Sequence of chain 1.A:
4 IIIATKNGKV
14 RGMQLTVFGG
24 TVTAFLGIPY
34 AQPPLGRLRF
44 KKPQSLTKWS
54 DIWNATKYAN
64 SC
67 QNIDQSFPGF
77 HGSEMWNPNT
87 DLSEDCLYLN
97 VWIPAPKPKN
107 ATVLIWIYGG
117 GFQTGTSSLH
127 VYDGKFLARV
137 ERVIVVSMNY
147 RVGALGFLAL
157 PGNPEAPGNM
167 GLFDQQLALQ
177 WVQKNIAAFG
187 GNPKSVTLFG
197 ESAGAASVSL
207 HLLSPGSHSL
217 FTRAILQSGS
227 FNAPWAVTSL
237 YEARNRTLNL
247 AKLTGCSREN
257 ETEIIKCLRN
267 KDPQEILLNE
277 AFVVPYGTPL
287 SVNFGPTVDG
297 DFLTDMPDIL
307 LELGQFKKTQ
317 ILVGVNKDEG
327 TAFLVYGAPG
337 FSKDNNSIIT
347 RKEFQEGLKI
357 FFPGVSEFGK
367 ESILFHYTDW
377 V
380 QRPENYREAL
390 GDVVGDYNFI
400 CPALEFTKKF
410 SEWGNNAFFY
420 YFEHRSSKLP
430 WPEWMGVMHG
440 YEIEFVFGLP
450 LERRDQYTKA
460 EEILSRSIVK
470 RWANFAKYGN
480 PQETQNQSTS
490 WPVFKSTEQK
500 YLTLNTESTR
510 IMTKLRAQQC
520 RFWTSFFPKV

The protein below binds the small molecule below.
Small molecule (SMILES): CC(=O)N[C@@H]1[C@@H](O)[C@H](O)[C@@H](CO)O[C@H]1O

Binding-site contacts:
Ligand atom C7 contacts residue ASN485 of chain 1.A at 3.3 Å.
Ligand atom O7 contacts residue GLU482 of chain 1.A at 4.2 Å.
Ligand atom C8 contacts residue LYS469 of chain 1.A at 3.7 Å.
Ligand atom C5 contacts residue ASN485 of chain 1.A at 3.7 Å.
Ligand atom O7 contacts residue ARG465 of chain 1.A at 3.6 Å.
Ligand atom C3 contacts residue ASN485 of chain 1.A at 3.8 Å.
Ligand atom O3 contacts residue ARG465 of chain 1.A at 3.5 Å.
Ligand atom C1 contacts residue ASN485 of chain 1.A at 1.4 Å.
Ligand atom O7 contacts residue ASN485 of chain 1.A at 3.4 Å (h-bond).
Ligand atom C7 contacts residue ARG465 of chain 1.A at 3.9 Å.
Ligand atom C8 contacts residue ARG465 of chain 1.A at 3.9 Å.
Ligand atom C8 contacts residue GLU482 of chain 1.A at 3.8 Å.
Ligand atom O7 contacts residue SER466 of chain 1.A at 4.2 Å.
Ligand atom C2 contacts residue ASN485 of chain 1.A at 2.4 Å.
Ligand atom C4 contacts residue ASN485 of chain 1.A at 4.2 Å.
Ligand atom N2 contacts residue ASN485 of chain 1.A at 2.8 Å (h-bond).
Ligand atom N2 contacts residue GLU482 of chain 1.A at 4.5 Å.
Ligand atom C7 contacts residue GLU482 of chain 1.A at 4.0 Å.
Ligand atom N2 contacts residue ARG465 of chain 1.A at 4.4 Å.
Ligand atom O5 contacts residue ASN485 of chain 1.A at 2.4 Å (h-bond).